Sequence of chain 1.A:
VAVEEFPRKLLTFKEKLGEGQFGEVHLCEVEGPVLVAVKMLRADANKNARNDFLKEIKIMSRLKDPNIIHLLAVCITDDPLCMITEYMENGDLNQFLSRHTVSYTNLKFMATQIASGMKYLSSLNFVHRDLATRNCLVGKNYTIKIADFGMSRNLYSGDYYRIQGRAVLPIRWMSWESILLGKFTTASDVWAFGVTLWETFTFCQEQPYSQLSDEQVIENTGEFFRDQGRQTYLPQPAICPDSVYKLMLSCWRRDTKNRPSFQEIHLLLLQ

Binding-site contacts:
Ligand atom C23 contacts residue GLU73 of chain 1.A at 3.6 Å.
Ligand atom N5 contacts residue MET105 of chain 1.A at 3.4 Å (h-bond).
Ligand atom C8 contacts residue LEU165 of chain 1.A at 3.5 Å (hydrophobic).
Ligand atom C27 contacts residue MET77 of chain 1.A at 3.5 Å (hydrophobic).
Ligand atom F29 contacts residue PHE154 of chain 1.A at 3.4 Å.
Ligand atom C7 contacts residue ALA54 of chain 1.A at 3.5 Å (hydrophobic).
Ligand atom C13 contacts residue PHE177 of chain 1.A at 3.6 Å (hydrophobic).
Ligand atom F29 contacts residue HIS156 of chain 1.A at 3.5 Å.
Ligand atom O22 contacts residue ALA175 of chain 1.A at 3.4 Å.
Ligand atom F30 contacts residue ASP176 of chain 1.A at 3.2 Å.
Ligand atom N6 contacts residue TYR104 of chain 1.A at 3.1 Å.
Ligand atom O25 contacts residue MET77 of chain 1.A at 3.5 Å.
Ligand atom F36 contacts residue THR102 of chain 1.A at 3.1 Å.
Ligand atom O11 contacts residue VAL25 of chain 1.A at 3.1 Å.
Ligand atom C17 contacts residue ALA175 of chain 1.A at 3.7 Å (hydrophobic).
Ligand atom N6 contacts residue MET105 of chain 1.A at 3.0 Å (h-bond).
Ligand atom N12 contacts residue PHE177 of chain 1.A at 3.1 Å.
Ligand atom C21 contacts residue ASP176 of chain 1.A at 3.8 Å.
Ligand atom F31 contacts residue ILE85 of chain 1.A at 3.7 Å.
Ligand atom C17 contacts residue PHE177 of chain 1.A at 3.7 Å (hydrophobic).
Ligand atom C33 contacts residue MET100 of chain 1.A at 3.6 Å (hydrophobic).
Ligand atom F30 contacts residue ALA175 of chain 1.A at 2.8 Å.
Ligand atom C27 contacts residue LEU80 of chain 1.A at 3.8 Å (hydrophobic).
Ligand atom F37 contacts residue ILE101 of chain 1.A at 3.8 Å.
Ligand atom C35 contacts residue THR102 of chain 1.A at 3.5 Å.
Ligand atom O22 contacts residue ASP176 of chain 1.A at 2.6 Å (salt-bridge).
Ligand atom C7 contacts residue MET105 of chain 1.A at 3.7 Å (hydrophobic).
Ligand atom F37 contacts residue THR102 of chain 1.A at 3.0 Å.
Ligand atom C24 contacts residue MET77 of chain 1.A at 3.6 Å (hydrophobic).
Ligand atom C10 contacts residue PHE177 of chain 1.A at 3.4 Å (hydrophobic).
Ligand atom F37 contacts residue MET100 of chain 1.A at 3.3 Å.
Ligand atom N5 contacts residue TYR104 of chain 1.A at 3.7 Å.
Ligand atom C2 contacts residue PHE177 of chain 1.A at 3.2 Å (hydrophobic).
Ligand atom C34 contacts residue THR102 of chain 1.A at 3.5 Å.
Ligand atom O25 contacts residue ILE86 of chain 1.A at 3.3 Å.
Ligand atom F37 contacts residue LYS56 of chain 1.A at 3.8 Å.
Ligand atom C8 contacts residue LEU17 of chain 1.A at 3.8 Å (hydrophobic).
Ligand atom C1 contacts residue PHE177 of chain 1.A at 3.7 Å (hydrophobic).
Ligand atom C7 contacts residue LEU165 of chain 1.A at 3.7 Å (hydrophobic).
Ligand atom N26 contacts residue MET77 of chain 1.A at 3.4 Å (h-bond).

A small-molecule ligand and the protein it binds are described below.
Small molecule (SMILES): O=C(CN1C(=O)C2(CCN(C(=O)c3cnc4[nH]ncc4c3)CC2)c2c1ccc(F)c2F)NCC(F)(F)F